Binding-site contacts:
Ligand atom C03 contacts residue LEU223 of chain 1.A at 3.8 Å (hydrophobic).
Ligand atom C05 contacts residue ILE224 of chain 1.A at 3.8 Å (hydrophobic).
Ligand atom C15 contacts residue ILE8 of chain 1.B at 3.9 Å (hydrophobic).
Ligand atom C14 contacts residue LYS127 of chain 1.A at 2.2 Å.
Ligand atom C07 contacts residue LEU223 of chain 1.A at 3.5 Å (hydrophobic).
Ligand atom C13 contacts residue PRO172 of chain 1.A at 3.3 Å (hydrophobic).
Ligand atom C11 contacts residue ILE8 of chain 1.B at 3.8 Å (hydrophobic).
Ligand atom C05 contacts residue LEU227 of chain 1.A at 3.4 Å (hydrophobic).
Ligand atom C19 contacts residue ARG11 of chain 1.B at 3.1 Å.
Ligand atom C05 contacts residue LEU223 of chain 1.A at 3.4 Å (hydrophobic).
Ligand atom O18 contacts residue ILE224 of chain 1.A at 3.7 Å.
Ligand atom C19 contacts residue LEU223 of chain 1.A at 3.8 Å (hydrophobic).
Ligand atom C12 contacts residue PRO172 of chain 1.A at 3.4 Å (hydrophobic).
Ligand atom C17 contacts residue LYS127 of chain 1.A at 1.4 Å.
Ligand atom C06 contacts residue LEU223 of chain 1.A at 3.4 Å (hydrophobic).
Ligand atom C12 contacts residue ILE224 of chain 1.A at 3.8 Å (hydrophobic).
Ligand atom C03 contacts residue PRO9 of chain 1.B at 3.6 Å (hydrophobic).
Ligand atom C08 contacts residue PRO9 of chain 1.B at 4.0 Å (hydrophobic).
Ligand atom C07 contacts residue ARG11 of chain 1.B at 4.0 Å.
Ligand atom C03 contacts residue ARG11 of chain 1.B at 4.0 Å.
Ligand atom C15 contacts residue LYS127 of chain 1.A at 3.2 Å.
Ligand atom C08 contacts residue ARG11 of chain 1.B at 3.8 Å.
Ligand atom C01 contacts residue ARG12 of chain 1.B at 3.1 Å.
Ligand atom C13 contacts residue ILE173 of chain 1.A at 3.9 Å (hydrophobic).
Ligand atom C04 contacts residue LEU223 of chain 1.A at 3.6 Å (hydrophobic).
Ligand atom C16 contacts residue PRO9 of chain 1.B at 3.3 Å (hydrophobic).
Ligand atom C16 contacts residue ILE8 of chain 1.B at 3.8 Å (hydrophobic).
Ligand atom C19 contacts residue ARG12 of chain 1.B at 3.7 Å.
Ligand atom C04 contacts residue PRO9 of chain 1.B at 3.9 Å (hydrophobic).
Ligand atom O02 contacts residue PRO9 of chain 1.B at 3.6 Å.
Ligand atom C11 contacts residue PRO9 of chain 1.B at 4.0 Å (hydrophobic).
Ligand atom C13 contacts residue LYS127 of chain 1.A at 2.9 Å.
Ligand atom C08 contacts residue ARG12 of chain 1.B at 3.8 Å.
Ligand atom O02 contacts residue ARG11 of chain 1.B at 4.0 Å.
Ligand atom C01 contacts residue ARG11 of chain 1.B at 3.3 Å.
Ligand atom N09 contacts residue PRO9 of chain 1.B at 3.1 Å (h-bond).
Ligand atom C04 contacts residue LEU227 of chain 1.A at 3.5 Å (hydrophobic).
Ligand atom C12 contacts residue ILE8 of chain 1.B at 3.7 Å (hydrophobic).
Ligand atom C06 contacts residue ILE224 of chain 1.A at 3.6 Å (hydrophobic).
Ligand atom C13 contacts residue GLY176 of chain 1.A at 3.9 Å.

Sequence of chain 1.B:
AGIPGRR

Sequence of chain 1.A:
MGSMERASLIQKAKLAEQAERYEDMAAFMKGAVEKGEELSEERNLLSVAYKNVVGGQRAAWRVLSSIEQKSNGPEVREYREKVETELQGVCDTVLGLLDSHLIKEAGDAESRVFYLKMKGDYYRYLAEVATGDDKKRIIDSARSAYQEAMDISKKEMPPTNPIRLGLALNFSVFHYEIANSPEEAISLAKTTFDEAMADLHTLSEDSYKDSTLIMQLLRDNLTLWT

The protein below binds the small molecule below.
Small molecule (SMILES): COc1cccc(CNC(=O)c2ccc(C=O)cc2)c1